Sequence of chain 45.E:
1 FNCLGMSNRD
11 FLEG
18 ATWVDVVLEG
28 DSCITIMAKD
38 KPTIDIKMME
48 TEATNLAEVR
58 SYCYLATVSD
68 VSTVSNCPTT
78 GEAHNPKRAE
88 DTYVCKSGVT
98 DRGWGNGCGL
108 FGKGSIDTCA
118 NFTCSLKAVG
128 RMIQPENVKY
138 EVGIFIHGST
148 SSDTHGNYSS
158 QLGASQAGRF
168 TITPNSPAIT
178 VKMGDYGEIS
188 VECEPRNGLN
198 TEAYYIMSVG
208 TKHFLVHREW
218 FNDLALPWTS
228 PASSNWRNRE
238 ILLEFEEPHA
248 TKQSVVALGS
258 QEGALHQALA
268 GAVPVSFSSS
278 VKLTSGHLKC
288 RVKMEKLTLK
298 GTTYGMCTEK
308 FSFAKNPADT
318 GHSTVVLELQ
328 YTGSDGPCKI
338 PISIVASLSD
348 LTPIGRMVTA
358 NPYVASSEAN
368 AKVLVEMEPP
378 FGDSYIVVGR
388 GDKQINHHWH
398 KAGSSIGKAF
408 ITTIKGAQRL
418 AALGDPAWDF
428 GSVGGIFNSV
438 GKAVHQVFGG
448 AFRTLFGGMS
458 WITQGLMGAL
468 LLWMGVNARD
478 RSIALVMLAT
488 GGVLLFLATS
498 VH

Sequence of chain 46.A:
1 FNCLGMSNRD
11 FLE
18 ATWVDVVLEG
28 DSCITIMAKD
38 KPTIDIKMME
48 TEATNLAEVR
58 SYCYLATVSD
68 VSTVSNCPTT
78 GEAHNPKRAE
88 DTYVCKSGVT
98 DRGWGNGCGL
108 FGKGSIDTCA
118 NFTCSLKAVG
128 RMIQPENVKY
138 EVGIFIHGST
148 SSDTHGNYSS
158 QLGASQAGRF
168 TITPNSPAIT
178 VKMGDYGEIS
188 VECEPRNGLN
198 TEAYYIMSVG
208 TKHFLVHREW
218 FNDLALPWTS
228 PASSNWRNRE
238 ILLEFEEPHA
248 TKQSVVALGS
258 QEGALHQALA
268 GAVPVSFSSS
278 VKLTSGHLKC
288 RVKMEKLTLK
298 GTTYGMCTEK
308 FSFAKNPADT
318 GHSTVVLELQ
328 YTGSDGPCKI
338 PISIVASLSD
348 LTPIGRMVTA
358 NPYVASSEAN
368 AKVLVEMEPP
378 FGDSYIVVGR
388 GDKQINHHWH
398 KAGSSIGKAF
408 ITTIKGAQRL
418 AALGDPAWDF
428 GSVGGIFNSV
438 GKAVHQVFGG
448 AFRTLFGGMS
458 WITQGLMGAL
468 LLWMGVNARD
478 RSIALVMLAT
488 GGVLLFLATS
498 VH

This protein binds this small molecule.
Small molecule (SMILES): CC(=O)N[C@@H]1[C@@H](O)[C@H](O)[C@@H](CO)O[C@H]1O

Binding-site contacts:
Ligand atom C6 contacts residue PHE119 of chain 45.E at 3.8 Å (hydrophobic).
Ligand atom C8 contacts residue ASP67 of chain 45.E at 4.0 Å.
Ligand atom C6 contacts residue THR89 of chain 45.E at 4.2 Å.
Ligand atom C4 contacts residue ASN118 of chain 45.E at 4.2 Å.
Ligand atom O5 contacts residue THR89 of chain 45.E at 4.3 Å.
Ligand atom O5 contacts residue THR120 of chain 45.E at 3.4 Å (h-bond).
Ligand atom C5 contacts residue ASN118 of chain 45.E at 3.6 Å.
Ligand atom C1 contacts residue THR89 of chain 45.E at 4.4 Å.
Ligand atom C5 contacts residue THR120 of chain 45.E at 4.0 Å.
Ligand atom C5 contacts residue PHE119 of chain 45.E at 4.4 Å (hydrophobic).
Ligand atom O5 contacts residue PHE119 of chain 45.E at 3.8 Å.
Ligand atom C3 contacts residue ASN118 of chain 45.E at 3.8 Å.
Ligand atom C1 contacts residue ASN118 of chain 45.E at 1.4 Å.
Ligand atom C1 contacts residue SER66 of chain 45.E at 4.5 Å.
Ligand atom O6 contacts residue PHE119 of chain 45.E at 4.0 Å.
Ligand atom O5 contacts residue ASN118 of chain 45.E at 2.3 Å (h-bond).
Ligand atom C8 contacts residue ASN118 of chain 45.E at 4.4 Å.
Ligand atom C8 contacts residue TYR90 of chain 45.E at 3.8 Å (hydrophobic).
Ligand atom C6 contacts residue THR120 of chain 45.E at 3.4 Å.
Ligand atom O7 contacts residue ASP67 of chain 45.E at 3.5 Å (salt-bridge).
Ligand atom C7 contacts residue ASN118 of chain 45.E at 3.1 Å.
Ligand atom C7 contacts residue ASP67 of chain 45.E at 3.9 Å.
Ligand atom O5 contacts residue SER66 of chain 45.E at 4.4 Å.
Ligand atom N2 contacts residue TYR90 of chain 45.E at 4.4 Å.
Ligand atom O7 contacts residue ASN118 of chain 45.E at 3.0 Å (h-bond).
Ligand atom O6 contacts residue THR120 of chain 45.E at 2.5 Å (h-bond).
Ligand atom N2 contacts residue ASN118 of chain 45.E at 2.9 Å (h-bond).
Ligand atom C2 contacts residue ASN118 of chain 45.E at 2.5 Å.
Ligand atom O4 contacts residue THR300 of chain 46.A at 4.5 Å.
Ligand atom O7 contacts residue SER66 of chain 45.E at 3.5 Å.
Ligand atom C7 contacts residue TYR90 of chain 45.E at 4.1 Å (hydrophobic).
Ligand atom C5 contacts residue THR89 of chain 45.E at 4.2 Å.